Binding-site contacts:
Ligand atom C5 contacts residue HIS72 of chain 1.A at 3.8 Å.
Ligand atom C4 contacts residue HIS74 of chain 1.A at 3.7 Å.
Ligand atom C6 contacts residue HIS72 of chain 1.A at 3.4 Å.
Ligand atom C3 contacts residue HIS74 of chain 1.A at 3.9 Å.
Ligand atom O4 contacts residue HIS74 of chain 1.A at 4.0 Å.
Ligand atom O6 contacts residue HIS72 of chain 1.A at 3.8 Å.
Ligand atom O6 contacts residue PHE73 of chain 1.A at 3.0 Å.
Ligand atom C4 contacts residue HIS72 of chain 1.A at 3.2 Å.
Ligand atom O3 contacts residue HIS74 of chain 1.A at 3.1 Å.
Ligand atom C6 contacts residue PHE73 of chain 1.A at 3.3 Å (hydrophobic).
Ligand atom O4 contacts residue HIS72 of chain 1.A at 3.1 Å (h-bond).

The protein below binds the small molecule below.
Small molecule (SMILES): OC[C@H]1O[C@](O)(CO)[C@@H](O)[C@@H]1O

Sequence of chain 1.A:
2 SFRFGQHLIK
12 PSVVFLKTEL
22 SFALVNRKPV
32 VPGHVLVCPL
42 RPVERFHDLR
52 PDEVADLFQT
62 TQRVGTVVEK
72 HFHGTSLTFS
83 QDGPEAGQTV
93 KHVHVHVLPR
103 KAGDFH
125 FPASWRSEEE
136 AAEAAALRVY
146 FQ